A small-molecule ligand and the protein it binds are described below.
Small molecule (SMILES): CC(=O)N[C@H]1[C@H](O[C@H]2[C@H](O)[C@@H](NC(C)=O)CO[C@@H]2CO[C@H]2O[C@@H](C)[C@@H](O)[C@@H](O)[C@@H]2O)O[C@H](CO)[C@@H](O[C@@H]2O[C@H](CO[C@H]3O[C@H](CO)[C@@H](O)[C@H](O)[C@@H]3O[C@@H]3O[C@H](CO)[C@@H](O)[C@H](O)[C@H]3NC(C)=O)[C@@H](O)[C@H](O[C@H]3O[C@H](CO)[C@@H](O)[C@H](O)[C@@H]3O[C@@H]3O[C@H](CO)[C@@H](O)[C@H](O)[C@H]3NC(C)=O)[C@@H]2O)[C@@H]1O

Sequence of chain 1.B:
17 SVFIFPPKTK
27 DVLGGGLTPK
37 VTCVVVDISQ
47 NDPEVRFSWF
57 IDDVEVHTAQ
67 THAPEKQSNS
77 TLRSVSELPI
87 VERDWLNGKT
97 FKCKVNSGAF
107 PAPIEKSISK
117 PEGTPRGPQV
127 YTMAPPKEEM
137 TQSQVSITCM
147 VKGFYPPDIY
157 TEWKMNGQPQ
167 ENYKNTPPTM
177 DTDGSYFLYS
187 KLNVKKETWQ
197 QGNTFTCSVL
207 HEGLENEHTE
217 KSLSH

Binding-site contacts:
Ligand atom C2 contacts residue VAL42 of chain 1.B at 3.7 Å (hydrophobic).
Ligand atom C7 contacts residue ARG79 of chain 1.B at 3.3 Å.
Ligand atom O6 contacts residue VAL40 of chain 1.B at 3.5 Å.
Ligand atom C6 contacts residue MAN4 of chain 1.C at 3.3 Å.
Ligand atom C6 contacts residue GLN73 of chain 1.B at 3.2 Å.
Ligand atom O4 contacts residue NAG5 of chain 1.C at 2.5 Å (h-bond).
Ligand atom C2 contacts residue ASP43 of chain 1.B at 3.6 Å.
Ligand atom O6 contacts residue GLN73 of chain 1.B at 3.3 Å (h-bond).
Ligand atom C8 contacts residue ASN75 of chain 1.B at 3.3 Å.
Ligand atom O3 contacts residue NAG5 of chain 1.C at 3.5 Å.
Ligand atom O4 contacts residue MAN4 of chain 1.C at 3.5 Å (h-bond).
Ligand atom C3 contacts residue ASP43 of chain 1.B at 3.7 Å.
Ligand atom O5 contacts residue ASN75 of chain 1.B at 2.4 Å (h-bond).
Ligand atom O4 contacts residue LYS24 of chain 1.B at 3.1 Å.
Ligand atom C2 contacts residue PHE21 of chain 1.B at 3.7 Å (hydrophobic).
Ligand atom O6 contacts residue PHE21 of chain 1.B at 3.1 Å.
Ligand atom C1 contacts residue THR77 of chain 1.B at 3.6 Å.
Ligand atom N2 contacts residue ASP43 of chain 1.B at 2.7 Å (salt-bridge).
Ligand atom O3 contacts residue ASP43 of chain 1.B at 3.7 Å.
Ligand atom N2 contacts residue ASN75 of chain 1.B at 2.9 Å (h-bond).
Ligand atom C1 contacts residue ASN75 of chain 1.B at 1.5 Å.
Ligand atom C7 contacts residue ASN75 of chain 1.B at 3.2 Å.
Ligand atom O7 contacts residue VAL42 of chain 1.B at 2.9 Å.
Ligand atom C4 contacts residue PHE19 of chain 1.B at 3.6 Å (hydrophobic).
Ligand atom C5 contacts residue PHE21 of chain 1.B at 3.7 Å (hydrophobic).
Ligand atom C6 contacts residue PHE21 of chain 1.B at 3.6 Å (hydrophobic).
Ligand atom C7 contacts residue ASP43 of chain 1.B at 3.6 Å.
Ligand atom C2 contacts residue ASN75 of chain 1.B at 2.5 Å.
Ligand atom C6 contacts residue MAN4 of chain 1.C at 3.6 Å.
Ligand atom O7 contacts residue VAL40 of chain 1.B at 3.7 Å.
Ligand atom O7 contacts residue ARG79 of chain 1.B at 2.6 Å (salt-bridge).
Ligand atom C4 contacts residue NAG5 of chain 1.C at 3.4 Å.
Ligand atom C1 contacts residue PHE21 of chain 1.B at 3.4 Å (hydrophobic).
Ligand atom O7 contacts residue MAN4 of chain 1.C at 3.2 Å.
Ligand atom O3 contacts residue LYS24 of chain 1.B at 2.5 Å (salt-bridge).
Ligand atom C8 contacts residue ARG79 of chain 1.B at 3.4 Å.
Ligand atom O3 contacts residue MAN4 of chain 1.C at 2.9 Å (h-bond).
Ligand atom O4 contacts residue VAL42 of chain 1.B at 3.6 Å.
Ligand atom O6 contacts residue MAN4 of chain 1.C at 2.7 Å (h-bond).
Ligand atom C5 contacts residue ASN75 of chain 1.B at 3.7 Å.